A protein and the small-molecule ligand that binds it are described below.
Small molecule (SMILES): C[C@H]1O[C@H](O[C@@]2(CO)O[C@H](CO)[C@@H](O)[C@@H]2O)[C@H](O)[C@@H](O)[C@@H]1O

Binding-site contacts:
Ligand atom O5 contacts residue ILE247 of chain 1.B at 4.4 Å.
Ligand atom C4 contacts residue HIS254 of chain 1.B at 3.9 Å.
Ligand atom C5 contacts residue ASP248 of chain 1.B at 4.4 Å.
Ligand atom C6 contacts residue ASN249 of chain 1.B at 3.2 Å.
Ligand atom C3 contacts residue HIS254 of chain 1.B at 3.4 Å.
Ligand atom C5 contacts residue HIS254 of chain 1.B at 4.5 Å.
Ligand atom C6 contacts residue HIS254 of chain 1.B at 4.0 Å.
Ligand atom C6 contacts residue ASP248 of chain 1.B at 4.4 Å.
Ligand atom O3 contacts residue HIS254 of chain 1.B at 2.1 Å (h-bond).
Ligand atom C5 contacts residue PRO246 of chain 1.B at 4.4 Å (hydrophobic).
Ligand atom O4 contacts residue PRO246 of chain 1.B at 3.9 Å.
Ligand atom O5 contacts residue PRO246 of chain 1.B at 4.1 Å.
Ligand atom C5 contacts residue ASN249 of chain 1.B at 4.0 Å.

Sequence of chain 1.B:
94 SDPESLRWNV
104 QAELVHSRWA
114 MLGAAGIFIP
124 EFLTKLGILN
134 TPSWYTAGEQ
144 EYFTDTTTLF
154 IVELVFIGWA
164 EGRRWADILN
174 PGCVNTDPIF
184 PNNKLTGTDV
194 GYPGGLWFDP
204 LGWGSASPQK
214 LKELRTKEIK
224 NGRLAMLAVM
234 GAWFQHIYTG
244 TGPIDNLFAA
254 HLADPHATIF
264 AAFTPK